Sequence of chain 1.B:
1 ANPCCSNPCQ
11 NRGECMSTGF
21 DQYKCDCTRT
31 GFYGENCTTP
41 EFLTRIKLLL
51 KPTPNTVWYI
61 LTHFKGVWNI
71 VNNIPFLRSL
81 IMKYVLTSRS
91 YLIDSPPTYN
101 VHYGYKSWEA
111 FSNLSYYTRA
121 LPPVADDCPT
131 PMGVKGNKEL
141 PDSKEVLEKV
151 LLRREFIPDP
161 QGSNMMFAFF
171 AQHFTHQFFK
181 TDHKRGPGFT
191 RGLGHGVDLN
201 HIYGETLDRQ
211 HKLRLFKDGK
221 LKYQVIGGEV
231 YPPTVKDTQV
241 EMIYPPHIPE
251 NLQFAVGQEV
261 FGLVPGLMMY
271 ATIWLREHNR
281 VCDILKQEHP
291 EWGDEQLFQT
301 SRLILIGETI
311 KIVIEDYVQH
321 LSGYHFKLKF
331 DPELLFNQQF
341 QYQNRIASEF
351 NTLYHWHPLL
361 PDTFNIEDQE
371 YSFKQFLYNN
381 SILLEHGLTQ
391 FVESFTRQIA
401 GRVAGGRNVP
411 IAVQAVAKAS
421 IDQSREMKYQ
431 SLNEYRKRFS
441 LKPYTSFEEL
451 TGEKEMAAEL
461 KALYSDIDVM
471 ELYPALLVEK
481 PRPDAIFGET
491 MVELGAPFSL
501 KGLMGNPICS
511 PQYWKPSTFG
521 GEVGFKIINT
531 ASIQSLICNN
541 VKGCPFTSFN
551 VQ

Binding-site contacts:
Ligand atom O6 contacts residue GLU385 of chain 1.B at 4.1 Å.
Ligand atom C2 contacts residue GLN375 of chain 1.B at 4.2 Å.
Ligand atom O5 contacts residue GLN375 of chain 1.B at 4.4 Å.
Ligand atom C1 contacts residue ASN379 of chain 1.B at 1.4 Å.
Ligand atom O5 contacts residue ASN379 of chain 1.B at 2.4 Å (h-bond).
Ligand atom C5 contacts residue ASN379 of chain 1.B at 3.6 Å.
Ligand atom C4 contacts residue ASN379 of chain 1.B at 4.2 Å.
Ligand atom C5 contacts residue SER381 of chain 1.B at 4.2 Å.
Ligand atom C7 contacts residue ASN379 of chain 1.B at 3.7 Å.
Ligand atom C3 contacts residue ASN379 of chain 1.B at 3.8 Å.
Ligand atom N2 contacts residue GLN375 of chain 1.B at 4.4 Å.
Ligand atom O5 contacts residue SER381 of chain 1.B at 4.5 Å.
Ligand atom O6 contacts residue ILE382 of chain 1.B at 3.8 Å.
Ligand atom C1 contacts residue GLN375 of chain 1.B at 4.0 Å.
Ligand atom O5 contacts residue ILE382 of chain 1.B at 3.4 Å.
Ligand atom O6 contacts residue SER381 of chain 1.B at 3.4 Å (h-bond).
Ligand atom C6 contacts residue SER381 of chain 1.B at 4.4 Å.
Ligand atom C5 contacts residue ILE382 of chain 1.B at 4.3 Å (hydrophobic).
Ligand atom C6 contacts residue TYR371 of chain 1.B at 4.2 Å (hydrophobic).
Ligand atom C6 contacts residue ILE382 of chain 1.B at 4.1 Å (hydrophobic).
Ligand atom O7 contacts residue ASN379 of chain 1.B at 4.1 Å.
Ligand atom N2 contacts residue ASN379 of chain 1.B at 2.9 Å (h-bond).
Ligand atom C7 contacts residue GLN375 of chain 1.B at 4.3 Å.
Ligand atom C1 contacts residue ILE382 of chain 1.B at 4.2 Å (hydrophobic).
Ligand atom C2 contacts residue ASN379 of chain 1.B at 2.5 Å.
Ligand atom O7 contacts residue GLN375 of chain 1.B at 3.5 Å.
Ligand atom O7 contacts residue LYS374 of chain 1.B at 4.3 Å.

The protein below binds the small molecule below.
Small molecule (SMILES): CC(=O)N[C@@H]1[C@@H](O)[C@H](O)[C@@H](CO)O[C@H]1O